Sequence of chain 1.A:
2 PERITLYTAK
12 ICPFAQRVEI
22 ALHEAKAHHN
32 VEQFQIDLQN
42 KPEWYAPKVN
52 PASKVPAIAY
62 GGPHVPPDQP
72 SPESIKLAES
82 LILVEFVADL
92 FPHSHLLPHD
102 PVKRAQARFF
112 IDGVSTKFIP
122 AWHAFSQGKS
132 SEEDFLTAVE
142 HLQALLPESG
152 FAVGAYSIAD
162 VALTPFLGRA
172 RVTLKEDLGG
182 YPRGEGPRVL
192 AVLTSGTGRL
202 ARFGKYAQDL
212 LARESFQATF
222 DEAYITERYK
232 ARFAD

This small molecule binds to this protein.
Small molecule (SMILES): Oc1cc(O)cc(/C=C/c2ccc(O)cc2O)c1

Binding-site contacts:
Ligand atom C8 contacts residue LEU39 of chain 1.A at 4.0 Å (hydrophobic).
Ligand atom C12 contacts residue LEU39 of chain 1.A at 3.3 Å (hydrophobic).
Ligand atom C3 contacts residue TYR230 of chain 1.A at 4.0 Å (hydrophobic).
Ligand atom O14 contacts residue GLN40 of chain 1.A at 2.5 Å (h-bond).
Ligand atom C16 contacts residue PHE15 of chain 1.A at 4.1 Å (hydrophobic).
Ligand atom C7 contacts residue GSH1 of chain 1.C at 3.9 Å.
Ligand atom C15 contacts residue ILE12 of chain 1.A at 4.0 Å (hydrophobic).
Ligand atom C12 contacts residue GLN40 of chain 1.A at 3.3 Å.
Ligand atom C16 contacts residue GSH1 of chain 1.C at 3.8 Å.
Ligand atom O1 contacts residue PHE167 of chain 1.A at 3.7 Å.
Ligand atom C5 contacts residue GSH1 of chain 1.C at 3.5 Å.
Ligand atom C18 contacts residue PRO14 of chain 1.A at 4.1 Å (hydrophobic).
Ligand atom C18 contacts residue HIS124 of chain 1.A at 3.5 Å.
Ligand atom C9 contacts residue GSH1 of chain 1.C at 3.9 Å.
Ligand atom C15 contacts residue ARG233 of chain 1.A at 4.1 Å.
Ligand atom C10 contacts residue GSH1 of chain 1.C at 3.8 Å.
Ligand atom O1 contacts residue PRO14 of chain 1.A at 3.8 Å.
Ligand atom O17 contacts residue PHE15 of chain 1.A at 3.6 Å.
Ligand atom C3 contacts residue PRO14 of chain 1.A at 3.6 Å (hydrophobic).
Ligand atom O11 contacts residue GSH1 of chain 1.C at 3.1 Å.
Ligand atom C13 contacts residue LEU39 of chain 1.A at 3.6 Å (hydrophobic).
Ligand atom C16 contacts residue PRO14 of chain 1.A at 4.4 Å (hydrophobic).
Ligand atom C18 contacts residue PHE15 of chain 1.A at 3.9 Å (hydrophobic).
Ligand atom O1 contacts residue HIS124 of chain 1.A at 2.9 Å (h-bond).
Ligand atom C13 contacts residue GLN40 of chain 1.A at 3.3 Å.
Ligand atom O17 contacts residue GSH1 of chain 1.C at 3.7 Å.
Ligand atom C6 contacts residue GSH1 of chain 1.C at 3.4 Å.
Ligand atom O14 contacts residue LEU39 of chain 1.A at 3.7 Å.
Ligand atom C4 contacts residue PRO14 of chain 1.A at 3.8 Å (hydrophobic).
Ligand atom C4 contacts residue GSH1 of chain 1.C at 4.3 Å.
Ligand atom C5 contacts residue PRO14 of chain 1.A at 4.3 Å (hydrophobic).
Ligand atom C15 contacts residue LEU39 of chain 1.A at 3.8 Å (hydrophobic).
Ligand atom C4 contacts residue ILE12 of chain 1.A at 4.4 Å (hydrophobic).
Ligand atom C2 contacts residue HIS124 of chain 1.A at 3.6 Å.
Ligand atom C2 contacts residue PHE167 of chain 1.A at 4.4 Å (hydrophobic).
Ligand atom C7 contacts residue ARG233 of chain 1.A at 4.4 Å.
Ligand atom C2 contacts residue PRO14 of chain 1.A at 3.6 Å (hydrophobic).
Ligand atom C9 contacts residue LEU39 of chain 1.A at 4.0 Å (hydrophobic).
Ligand atom C10 contacts residue LEU39 of chain 1.A at 3.9 Å (hydrophobic).
Ligand atom C8 contacts residue GSH1 of chain 1.C at 4.1 Å.